Sequence of chain 1.A:
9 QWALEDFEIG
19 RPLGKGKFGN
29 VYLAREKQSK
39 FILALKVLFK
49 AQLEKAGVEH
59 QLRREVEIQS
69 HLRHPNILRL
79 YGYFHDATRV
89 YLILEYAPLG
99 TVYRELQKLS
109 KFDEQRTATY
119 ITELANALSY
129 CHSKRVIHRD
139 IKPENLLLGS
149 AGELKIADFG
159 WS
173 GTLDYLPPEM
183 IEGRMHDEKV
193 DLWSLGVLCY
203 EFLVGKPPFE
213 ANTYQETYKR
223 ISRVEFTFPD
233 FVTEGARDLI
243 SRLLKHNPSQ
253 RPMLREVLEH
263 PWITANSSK

Binding-site contacts:
Ligand atom C30 contacts residue ASP156 of chain 1.A at 3.5 Å.
Ligand atom O36 contacts residue TRP159 of chain 1.A at 3.8 Å.
Ligand atom C29 contacts residue ASP156 of chain 1.A at 3.4 Å.
Ligand atom N6 contacts residue PRO96 of chain 1.A at 3.7 Å.
Ligand atom C18 contacts residue GLU93 of chain 1.A at 3.4 Å.
Ligand atom C27 contacts residue LEU76 of chain 1.A at 3.5 Å (hydrophobic).
Ligand atom C1 contacts residue PRO96 of chain 1.A at 3.6 Å (hydrophobic).
Ligand atom O10 contacts residue GLY98 of chain 1.A at 3.8 Å.
Ligand atom C23 contacts residue VAL29 of chain 1.A at 3.8 Å (hydrophobic).
Ligand atom C16 contacts residue ALA95 of chain 1.A at 3.3 Å (hydrophobic).
Ligand atom N19 contacts residue LEU145 of chain 1.A at 3.6 Å.
Ligand atom N24 contacts residue LYS44 of chain 1.A at 3.1 Å (salt-bridge).
Ligand atom C7 contacts residue TYR94 of chain 1.A at 3.7 Å (hydrophobic).
Ligand atom C9 contacts residue ALA95 of chain 1.A at 3.4 Å (hydrophobic).
Ligand atom O39 contacts residue ARG19 of chain 1.A at 3.6 Å.
Ligand atom C32 contacts residue GLN67 of chain 1.A at 3.7 Å.
Ligand atom C5 contacts residue PRO96 of chain 1.A at 3.9 Å (hydrophobic).
Ligand atom C23 contacts residue LYS44 of chain 1.A at 3.7 Å.
Ligand atom O37 contacts residue LEU21 of chain 1.A at 3.6 Å (h-bond).
Ligand atom N26 contacts residue LEU92 of chain 1.A at 3.6 Å.
Ligand atom C7 contacts residue ARG19 of chain 1.A at 3.6 Å.
Ligand atom C25 contacts residue LEU92 of chain 1.A at 3.6 Å (hydrophobic).
Ligand atom C7 contacts residue PRO96 of chain 1.A at 3.3 Å (hydrophobic).
Ligand atom C23 contacts residue PHE157 of chain 1.A at 3.6 Å (hydrophobic).
Ligand atom C18 contacts residue ALA95 of chain 1.A at 3.7 Å (hydrophobic).
Ligand atom C9 contacts residue GLY98 of chain 1.A at 3.6 Å.
Ligand atom C22 contacts residue PHE157 of chain 1.A at 3.7 Å (hydrophobic).
Ligand atom C38 contacts residue THR99 of chain 1.A at 3.6 Å.
Ligand atom C35 contacts residue LEU90 of chain 1.A at 3.8 Å (hydrophobic).
Ligand atom O36 contacts residue ASP156 of chain 1.A at 3.5 Å (salt-bridge).
Ligand atom O36 contacts residue LYS44 of chain 1.A at 2.8 Å (salt-bridge).
Ligand atom C20 contacts residue LEU145 of chain 1.A at 3.6 Å (hydrophobic).
Ligand atom C35 contacts residue TRP159 of chain 1.A at 3.6 Å (hydrophobic).
Ligand atom N21 contacts residue PHE157 of chain 1.A at 3.8 Å.
Ligand atom N28 contacts residue ASP156 of chain 1.A at 3.8 Å.
Ligand atom N26 contacts residue LEU76 of chain 1.A at 3.8 Å.
Ligand atom N17 contacts residue ALA95 of chain 1.A at 3.1 Å (h-bond).
Ligand atom C29 contacts residue LYS44 of chain 1.A at 3.9 Å.
Ligand atom N17 contacts residue TYR94 of chain 1.A at 3.8 Å.
Ligand atom C4 contacts residue ARG102 of chain 1.A at 3.9 Å.

The protein below binds the small molecule below.
Small molecule (SMILES): COc1cc2c(Nc3cnc(NC(=O)c4ccccc4)nc3)ncnc2cc1OC[C@@H](O)CN1CCCCC1